Sequence of chain 1.BA:
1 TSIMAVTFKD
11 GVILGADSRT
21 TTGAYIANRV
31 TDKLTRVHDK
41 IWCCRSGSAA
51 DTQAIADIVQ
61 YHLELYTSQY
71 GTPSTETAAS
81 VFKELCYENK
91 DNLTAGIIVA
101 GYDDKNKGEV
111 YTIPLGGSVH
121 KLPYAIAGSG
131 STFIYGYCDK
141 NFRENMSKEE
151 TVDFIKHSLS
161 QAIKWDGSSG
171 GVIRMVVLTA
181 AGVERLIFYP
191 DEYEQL

A protein and the small-molecule ligand that binds it are described below.
Small molecule (SMILES): CC(C)C[C@H](NC(=O)[C@H](CCc1ccccc1)NC(=O)CN1CCOCC1)C(=O)N[C@@H](Cc1ccccc1)C(=O)N[C@@H](CC(C)C)[C@@H](O)[C@H](C)CO

Sequence of chain 1.V:
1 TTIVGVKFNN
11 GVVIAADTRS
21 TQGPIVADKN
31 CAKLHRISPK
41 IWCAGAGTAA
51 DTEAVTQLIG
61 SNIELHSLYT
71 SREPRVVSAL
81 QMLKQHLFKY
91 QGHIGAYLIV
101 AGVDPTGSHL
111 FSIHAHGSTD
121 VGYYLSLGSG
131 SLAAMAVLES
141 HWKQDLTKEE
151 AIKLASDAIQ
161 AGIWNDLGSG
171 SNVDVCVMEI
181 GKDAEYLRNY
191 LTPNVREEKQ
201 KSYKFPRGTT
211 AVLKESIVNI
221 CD

Binding-site contacts:
Ligand atom N41 contacts residue THR1 of chain 1.BA at 3.6 Å.
Ligand atom O48 contacts residue THR1 of chain 1.BA at 2.2 Å (h-bond).
Ligand atom O60 contacts residue SER129 of chain 1.BA at 3.5 Å (h-bond).
Ligand atom C59 contacts residue THR1 of chain 1.BA at 2.4 Å.
Ligand atom C34 contacts residue SER48 of chain 1.BA at 3.7 Å.
Ligand atom O40 contacts residue THR20 of chain 1.BA at 3.3 Å.
Ligand atom C43 contacts residue GLY47 of chain 1.BA at 3.4 Å.
Ligand atom C34 contacts residue GLY47 of chain 1.BA at 3.4 Å.
Ligand atom O48 contacts residue SER46 of chain 1.BA at 3.6 Å.
Ligand atom C42 contacts residue GLY47 of chain 1.BA at 3.8 Å.
Ligand atom C28 contacts residue THR21 of chain 1.BA at 3.6 Å.
Ligand atom O29 contacts residue ALA49 of chain 1.BA at 3.3 Å (h-bond).
Ligand atom C58 contacts residue THR21 of chain 1.BA at 3.8 Å.
Ligand atom C47 contacts residue THR1 of chain 1.BA at 1.4 Å.
Ligand atom C13 contacts residue HIS116 of chain 1.V at 3.7 Å.
Ligand atom O48 contacts residue GLY47 of chain 1.BA at 3.0 Å (h-bond).
Ligand atom C27 contacts residue THR22 of chain 1.BA at 2.9 Å.
Ligand atom C16 contacts residue SER48 of chain 1.BA at 3.7 Å.
Ligand atom O21 contacts residue THR22 of chain 1.BA at 3.6 Å.
Ligand atom C44 contacts residue THR1 of chain 1.BA at 3.6 Å.
Ligand atom C58 contacts residue SER168 of chain 1.BA at 3.5 Å.
Ligand atom C45 contacts residue ARG45 of chain 1.BA at 3.6 Å.
Ligand atom C46 contacts residue THR20 of chain 1.BA at 3.5 Å.
Ligand atom C35 contacts residue SER48 of chain 1.BA at 3.8 Å.
Ligand atom C42 contacts residue THR1 of chain 1.BA at 2.3 Å.
Ligand atom N30 contacts residue THR21 of chain 1.BA at 3.0 Å (h-bond).
Ligand atom C59 contacts residue SER129 of chain 1.BA at 3.5 Å.
Ligand atom C39 contacts residue GLY47 of chain 1.BA at 3.5 Å.
Ligand atom O60 contacts residue THR1 of chain 1.BA at 3.0 Å (h-bond).
Ligand atom C15 contacts residue SER48 of chain 1.BA at 3.8 Å.
Ligand atom N41 contacts residue GLY47 of chain 1.BA at 2.9 Å (h-bond).
Ligand atom C58 contacts residue THR1 of chain 1.BA at 2.5 Å.
Ligand atom O40 contacts residue THR21 of chain 1.BA at 3.2 Å (h-bond).
Ligand atom C43 contacts residue THR1 of chain 1.BA at 2.7 Å.
Ligand atom C51 contacts residue THR1 of chain 1.BA at 1.5 Å.
Ligand atom C26 contacts residue SER118 of chain 1.V at 3.5 Å.
Ligand atom O9 contacts residue THR22 of chain 1.BA at 3.7 Å.
Ligand atom C26 contacts residue HIS114 of chain 1.V at 3.5 Å.
Ligand atom C23 contacts residue THR21 of chain 1.BA at 3.4 Å.
Ligand atom C31 contacts residue GLY47 of chain 1.BA at 3.4 Å.